Binding-site contacts:
Ligand atom C3 contacts residue LEU922 of chain 1.C at 4.3 Å (hydrophobic).
Ligand atom C4 contacts residue ASN717 of chain 1.C at 4.2 Å.
Ligand atom C2 contacts residue ASN717 of chain 1.C at 2.4 Å.
Ligand atom N2 contacts residue ASN717 of chain 1.C at 2.8 Å (h-bond).
Ligand atom C7 contacts residue ASN717 of chain 1.C at 3.1 Å.
Ligand atom O5 contacts residue ASN717 of chain 1.C at 2.5 Å (h-bond).
Ligand atom O7 contacts residue ASN717 of chain 1.C at 3.0 Å (h-bond).
Ligand atom C5 contacts residue ASN717 of chain 1.C at 3.8 Å.
Ligand atom C8 contacts residue ASN717 of chain 1.C at 4.3 Å.
Ligand atom C1 contacts residue ASN717 of chain 1.C at 1.4 Å.
Ligand atom C1 contacts residue LEU922 of chain 1.C at 4.5 Å (hydrophobic).
Ligand atom O5 contacts residue PHE718 of chain 1.C at 4.2 Å.
Ligand atom C3 contacts residue ASN717 of chain 1.C at 3.8 Å.

Sequence of chain 1.C:
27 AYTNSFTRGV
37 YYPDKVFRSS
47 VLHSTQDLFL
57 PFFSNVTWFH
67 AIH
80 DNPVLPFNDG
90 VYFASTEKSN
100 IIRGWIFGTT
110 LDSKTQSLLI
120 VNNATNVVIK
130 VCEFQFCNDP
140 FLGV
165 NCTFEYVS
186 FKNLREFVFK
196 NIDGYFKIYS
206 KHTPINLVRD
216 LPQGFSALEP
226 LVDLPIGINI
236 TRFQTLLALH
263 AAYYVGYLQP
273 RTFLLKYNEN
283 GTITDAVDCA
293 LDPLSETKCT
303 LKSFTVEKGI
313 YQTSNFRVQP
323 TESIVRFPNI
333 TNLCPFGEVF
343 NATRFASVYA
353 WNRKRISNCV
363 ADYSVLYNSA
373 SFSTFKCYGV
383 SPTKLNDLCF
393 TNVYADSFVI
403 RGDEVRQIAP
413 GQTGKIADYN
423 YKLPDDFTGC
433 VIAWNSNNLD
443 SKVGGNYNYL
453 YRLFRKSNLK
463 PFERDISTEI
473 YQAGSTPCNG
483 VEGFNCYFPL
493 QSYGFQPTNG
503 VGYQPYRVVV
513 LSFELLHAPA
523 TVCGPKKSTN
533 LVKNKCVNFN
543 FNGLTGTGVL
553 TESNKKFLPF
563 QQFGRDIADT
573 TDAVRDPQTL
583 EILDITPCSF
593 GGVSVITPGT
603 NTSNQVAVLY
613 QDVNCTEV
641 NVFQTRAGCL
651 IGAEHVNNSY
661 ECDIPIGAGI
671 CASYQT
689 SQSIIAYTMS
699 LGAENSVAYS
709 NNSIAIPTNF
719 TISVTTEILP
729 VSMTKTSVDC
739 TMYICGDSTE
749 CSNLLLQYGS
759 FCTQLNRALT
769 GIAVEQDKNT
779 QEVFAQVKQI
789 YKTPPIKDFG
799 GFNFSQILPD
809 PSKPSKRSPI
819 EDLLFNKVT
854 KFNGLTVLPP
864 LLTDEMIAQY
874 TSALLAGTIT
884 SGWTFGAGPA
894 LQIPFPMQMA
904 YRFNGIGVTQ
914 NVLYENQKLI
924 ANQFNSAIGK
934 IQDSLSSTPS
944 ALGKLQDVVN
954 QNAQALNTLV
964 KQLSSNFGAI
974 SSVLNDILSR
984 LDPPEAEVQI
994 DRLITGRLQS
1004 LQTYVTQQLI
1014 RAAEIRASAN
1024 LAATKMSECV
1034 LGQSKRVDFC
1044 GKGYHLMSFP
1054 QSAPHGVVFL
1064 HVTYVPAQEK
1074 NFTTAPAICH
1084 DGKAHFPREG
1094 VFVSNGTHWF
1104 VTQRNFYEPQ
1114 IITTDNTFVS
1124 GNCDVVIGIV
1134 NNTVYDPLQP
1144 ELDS

A protein and the small-molecule ligand that binds it are described below.
Small molecule (SMILES): CC(=O)N[C@@H]1[C@@H](O)[C@H](O)[C@@H](CO)O[C@H]1O